Sequence of chain 1.B:
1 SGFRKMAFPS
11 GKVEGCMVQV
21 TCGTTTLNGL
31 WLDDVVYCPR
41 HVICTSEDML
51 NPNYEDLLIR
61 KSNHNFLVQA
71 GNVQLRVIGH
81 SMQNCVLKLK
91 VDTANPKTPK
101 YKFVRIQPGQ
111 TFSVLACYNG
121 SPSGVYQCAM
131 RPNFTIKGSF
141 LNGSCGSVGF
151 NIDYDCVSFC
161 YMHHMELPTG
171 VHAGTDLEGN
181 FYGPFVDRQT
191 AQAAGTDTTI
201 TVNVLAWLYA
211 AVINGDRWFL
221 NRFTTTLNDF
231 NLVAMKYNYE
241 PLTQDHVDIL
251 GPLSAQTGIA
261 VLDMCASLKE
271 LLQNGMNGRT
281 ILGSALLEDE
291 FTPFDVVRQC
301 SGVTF

Binding-site contacts:
Ligand atom C6 contacts residue ASN142 of chain 1.A at 3.7 Å.
Ligand atom N3 contacts residue CYS145 of chain 1.A at 3.7 Å.
Ligand atom O2 contacts residue THR26 of chain 1.A at 3.2 Å (h-bond).
Ligand atom C14 contacts residue LEU141 of chain 1.A at 3.5 Å (hydrophobic).
Ligand atom C11 contacts residue ASN142 of chain 1.A at 3.4 Å.
Ligand atom O3 contacts residue GLU166 of chain 1.A at 2.8 Å (salt-bridge).
Ligand atom C6 contacts residue CYS145 of chain 1.A at 3.6 Å (hydrophobic).
Ligand atom N4 contacts residue HIS163 of chain 1.A at 3.0 Å (h-bond).
Ligand atom N1 contacts residue THR26 of chain 1.A at 3.3 Å (h-bond).
Ligand atom C7 contacts residue ASN142 of chain 1.A at 3.3 Å.
Ligand atom O4 contacts residue GLN189 of chain 1.A at 2.9 Å.
Ligand atom C15 contacts residue ASN142 of chain 1.A at 3.8 Å.
Ligand atom F1 contacts residue ARG188 of chain 1.A at 3.1 Å.
Ligand atom C13 contacts residue HIS163 of chain 1.A at 3.4 Å.
Ligand atom N4 contacts residue SER144 of chain 1.A at 3.5 Å (h-bond).
Ligand atom C11 contacts residue CYS145 of chain 1.A at 3.4 Å (hydrophobic).
Ligand atom N4 contacts residue LEU141 of chain 1.A at 3.8 Å.
Ligand atom C15 contacts residue GLU166 of chain 1.A at 3.8 Å.
Ligand atom C14 contacts residue PHE140 of chain 1.A at 3.4 Å (hydrophobic).
Ligand atom C15 contacts residue LEU141 of chain 1.A at 3.6 Å (hydrophobic).
Ligand atom C14 contacts residue GLU166 of chain 1.A at 3.5 Å.
Ligand atom C23 contacts residue THR190 of chain 1.A at 3.5 Å.
Ligand atom C19 contacts residue GLN189 of chain 1.A at 3.5 Å.
Ligand atom CL2 contacts residue GLN192 of chain 1.A at 3.5 Å.
Ligand atom C25 contacts residue PRO168 of chain 1.A at 3.8 Å (hydrophobic).
Ligand atom O1 contacts residue GLY143 of chain 1.A at 3.1 Å (h-bond).
Ligand atom CL1 contacts residue HIS41 of chain 1.A at 3.8 Å.
Ligand atom F1 contacts residue GLN189 of chain 1.A at 3.2 Å.
Ligand atom CL1 contacts residue ASP187 of chain 1.A at 3.6 Å.
Ligand atom C8 contacts residue ASN142 of chain 1.A at 3.5 Å.
Ligand atom O1 contacts residue CYS145 of chain 1.A at 3.2 Å (h-bond).
Ligand atom C24 contacts residue PRO168 of chain 1.A at 3.5 Å (hydrophobic).
Ligand atom O2 contacts residue THR25 of chain 1.A at 3.4 Å.
Ligand atom C9 contacts residue ASN142 of chain 1.A at 3.8 Å.
Ligand atom C20 contacts residue GLU166 of chain 1.A at 3.6 Å.
Ligand atom N4 contacts residue PHE140 of chain 1.A at 3.7 Å.
Ligand atom C27 contacts residue GLN189 of chain 1.A at 3.7 Å.
Ligand atom C23 contacts residue PRO168 of chain 1.A at 3.7 Å (hydrophobic).
Ligand atom O3 contacts residue MET165 of chain 1.A at 3.2 Å.
Ligand atom CL2 contacts residue MET165 of chain 1.A at 3.8 Å.

The small molecule below binds the protein below.
Small molecule (SMILES): O=c1[nH]cc(-c2cc(-c3cc(Cl)c(F)c(OCc4ccccc4Cl)c3)c(=O)n(-c3cccnc3)c2)c(=O)[nH]1

Sequence of chain 1.A:
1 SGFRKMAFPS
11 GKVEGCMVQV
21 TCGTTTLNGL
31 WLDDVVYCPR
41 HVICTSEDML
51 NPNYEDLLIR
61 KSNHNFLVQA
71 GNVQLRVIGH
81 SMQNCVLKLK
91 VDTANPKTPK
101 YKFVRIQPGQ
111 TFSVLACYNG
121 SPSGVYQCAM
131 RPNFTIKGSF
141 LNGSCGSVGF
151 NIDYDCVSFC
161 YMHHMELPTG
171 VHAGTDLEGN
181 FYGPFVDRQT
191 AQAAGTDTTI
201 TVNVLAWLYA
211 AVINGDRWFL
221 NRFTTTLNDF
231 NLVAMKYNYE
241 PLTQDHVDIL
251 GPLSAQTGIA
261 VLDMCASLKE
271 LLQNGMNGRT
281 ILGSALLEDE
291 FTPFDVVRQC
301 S